This protein binds this small molecule.
Small molecule (SMILES): O=C(O)c1cc(-c2cccc(F)c2)nc2ccccc12

Binding-site contacts:
Ligand atom C5 contacts residue ARG60 of chain 1.A at 3.9 Å.
Ligand atom C1 contacts residue GLU56 of chain 1.A at 3.3 Å.
Ligand atom C14 contacts residue GLU56 of chain 1.A at 3.8 Å.
Ligand atom C11 contacts residue LEU50 of chain 1.A at 3.8 Å (hydrophobic).
Ligand atom C11 contacts residue GLU56 of chain 1.A at 3.9 Å.
Ligand atom C1 contacts residue LYS47 of chain 1.A at 3.6 Å.
Ligand atom C15 contacts residue LYS47 of chain 1.A at 3.6 Å.
Ligand atom C2 contacts residue ARG60 of chain 1.A at 3.1 Å.
Ligand atom C12 contacts residue LYS47 of chain 1.A at 3.5 Å.
Ligand atom C4 contacts residue ARG60 of chain 1.A at 3.8 Å.
Ligand atom C3 contacts residue VAL87 of chain 1.A at 3.7 Å (hydrophobic).
Ligand atom C3 contacts residue ARG60 of chain 1.A at 3.6 Å.
Ligand atom N contacts residue VAL87 of chain 1.A at 3.3 Å.
Ligand atom O contacts residue LYS47 of chain 1.A at 3.7 Å.
Ligand atom C13 contacts residue LYS47 of chain 1.A at 3.7 Å.
Ligand atom C12 contacts residue LEU50 of chain 1.A at 3.8 Å (hydrophobic).
Ligand atom C8 contacts residue SO41 of chain 1.D at 3.7 Å.
Ligand atom C15 contacts residue GLU56 of chain 1.A at 3.3 Å.
Ligand atom C8 contacts residue TYR80 of chain 1.A at 3.6 Å (hydrophobic).
Ligand atom C6 contacts residue ARG60 of chain 1.A at 3.9 Å.
Ligand atom C10 contacts residue GLU56 of chain 1.A at 3.7 Å.
Ligand atom C5 contacts residue LEU59 of chain 1.A at 3.7 Å (hydrophobic).
Ligand atom C9 contacts residue ARG60 of chain 1.A at 3.8 Å.
Ligand atom C contacts residue ARG60 of chain 1.A at 3.9 Å.
Ligand atom O1 contacts residue MG1 of chain 1.C at 3.2 Å.
Ligand atom C10 contacts residue VAL87 of chain 1.A at 3.9 Å (hydrophobic).
Ligand atom C7 contacts residue TYR80 of chain 1.A at 3.8 Å (hydrophobic).
Ligand atom O1 contacts residue GLU56 of chain 1.A at 3.2 Å (salt-bridge).
Ligand atom C contacts residue GLU56 of chain 1.A at 3.7 Å.
Ligand atom C1 contacts residue ARG60 of chain 1.A at 3.7 Å.
Ligand atom C8 contacts residue HIS82 of chain 1.A at 3.9 Å.
Ligand atom C14 contacts residue LYS47 of chain 1.A at 3.9 Å.
Ligand atom C2 contacts residue GLU56 of chain 1.A at 3.7 Å.
Ligand atom C9 contacts residue HIS82 of chain 1.A at 3.6 Å.
Ligand atom C4 contacts residue VAL87 of chain 1.A at 3.9 Å (hydrophobic).
Ligand atom O1 contacts residue ARG60 of chain 1.A at 3.8 Å.
Ligand atom F contacts residue LEU59 of chain 1.A at 3.3 Å.
Ligand atom F contacts residue VAL63 of chain 1.A at 3.6 Å.
Ligand atom O contacts residue HIS82 of chain 1.A at 3.9 Å.
Ligand atom F contacts residue ARG60 of chain 1.A at 3.6 Å.

Sequence of chain 1.A:
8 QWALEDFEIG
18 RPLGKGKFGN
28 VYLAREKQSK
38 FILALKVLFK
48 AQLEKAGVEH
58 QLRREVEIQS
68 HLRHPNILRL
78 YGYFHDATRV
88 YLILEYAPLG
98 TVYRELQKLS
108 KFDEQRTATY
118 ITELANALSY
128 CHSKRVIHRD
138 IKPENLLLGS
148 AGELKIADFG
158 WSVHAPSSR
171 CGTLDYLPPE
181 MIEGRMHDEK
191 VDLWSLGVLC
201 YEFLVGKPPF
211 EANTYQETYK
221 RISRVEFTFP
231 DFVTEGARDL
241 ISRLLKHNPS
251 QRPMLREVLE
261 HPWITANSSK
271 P